Binding-site contacts:
Ligand atom C14 contacts residue GLY108 of chain 1.A at 3.7 Å.
Ligand atom O3P contacts residue GLN109 of chain 1.A at 3.6 Å.
Ligand atom P contacts residue SER110 of chain 1.A at 3.6 Å.
Ligand atom O2P contacts residue HIS117 of chain 1.A at 3.0 Å (h-bond).
Ligand atom O5' contacts residue HIS117 of chain 1.A at 3.2 Å (h-bond).
Ligand atom N1P contacts residue SER110 of chain 1.A at 3.0 Å (h-bond).
Ligand atom O2P contacts residue ASN115 of chain 1.A at 3.6 Å.
Ligand atom N1P contacts residue GLY108 of chain 1.A at 2.9 Å (h-bond).
Ligand atom P contacts residue HIS117 of chain 1.A at 3.7 Å.
Ligand atom C15 contacts residue GLY108 of chain 1.A at 3.5 Å.
Ligand atom C16 contacts residue TRP126 of chain 2.A at 3.5 Å (hydrophobic).
Ligand atom C7 contacts residue GLY108 of chain 1.A at 3.5 Å.
Ligand atom C15 contacts residue TRP126 of chain 2.A at 3.7 Å (hydrophobic).
Ligand atom C16 contacts residue GLY108 of chain 1.A at 3.6 Å.
Ligand atom C11 contacts residue GLY108 of chain 1.A at 3.7 Å.
Ligand atom C3' contacts residue ASP46 of chain 1.A at 3.5 Å.
Ligand atom C14 contacts residue MET124 of chain 2.A at 3.6 Å (hydrophobic).
Ligand atom O3P contacts residue SER110 of chain 1.A at 2.8 Å (h-bond).
Ligand atom O2P contacts residue ASN102 of chain 1.A at 2.8 Å (h-bond).
Ligand atom C15 contacts residue MET124 of chain 2.A at 3.4 Å (hydrophobic).
Ligand atom C1' contacts residue ASP46 of chain 1.A at 3.5 Å.
Ligand atom O4' contacts residue LEU56 of chain 1.A at 3.8 Å.
Ligand atom N3 contacts residue ILE47 of chain 1.A at 3.2 Å (h-bond).
Ligand atom O3P contacts residue VAL111 of chain 1.A at 3.1 Å (h-bond).
Ligand atom N9 contacts residue ILE47 of chain 1.A at 3.7 Å.
Ligand atom C1 contacts residue ASN102 of chain 1.A at 3.6 Å.
Ligand atom O3' contacts residue HIS117 of chain 1.A at 3.4 Å.
Ligand atom C2 contacts residue HIS45 of chain 1.A at 3.4 Å.
Ligand atom C2 contacts residue PHE44 of chain 1.A at 3.6 Å (hydrophobic).
Ligand atom O3' contacts residue ASP46 of chain 1.A at 2.6 Å (salt-bridge).
Ligand atom C4 contacts residue ILE47 of chain 1.A at 3.5 Å (hydrophobic).
Ligand atom O4' contacts residue PHE22 of chain 1.A at 3.3 Å.
Ligand atom O3P contacts residue ASN115 of chain 1.A at 3.7 Å.
Ligand atom O5' contacts residue ASN115 of chain 1.A at 3.3 Å (h-bond).
Ligand atom C5' contacts residue SER110 of chain 1.A at 3.5 Å.
Ligand atom C4' contacts residue ASP46 of chain 1.A at 3.7 Å.
Ligand atom C2 contacts residue ILE47 of chain 1.A at 3.5 Å (hydrophobic).
Ligand atom C2' contacts residue ASP46 of chain 1.A at 3.5 Å.
Ligand atom C12 contacts residue GLY108 of chain 1.A at 3.3 Å.
Ligand atom C1 contacts residue GLY108 of chain 1.A at 3.5 Å.

This protein binds this small molecule.
Small molecule (SMILES): Nc1ncnc2c1ncn2[C@@H]1O[C@H](COP(=O)(O)NCCc2c[nH]c3ccccc23)[C@@H](O)[C@@H]1O

Sequence of chain 1.A:
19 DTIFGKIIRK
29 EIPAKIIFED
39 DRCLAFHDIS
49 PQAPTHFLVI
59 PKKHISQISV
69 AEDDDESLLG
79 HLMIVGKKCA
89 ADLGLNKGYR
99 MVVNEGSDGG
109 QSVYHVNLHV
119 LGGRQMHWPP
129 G

Sequence of chain 2.A:
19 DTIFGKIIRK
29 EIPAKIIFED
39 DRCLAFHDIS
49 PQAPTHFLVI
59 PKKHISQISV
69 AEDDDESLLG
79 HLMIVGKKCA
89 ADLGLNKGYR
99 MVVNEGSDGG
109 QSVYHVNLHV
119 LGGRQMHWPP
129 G